A protein and the small-molecule ligand that binds it are described below.
Small molecule (SMILES): CCCCCC(=O)O

Sequence of chain 1.A:
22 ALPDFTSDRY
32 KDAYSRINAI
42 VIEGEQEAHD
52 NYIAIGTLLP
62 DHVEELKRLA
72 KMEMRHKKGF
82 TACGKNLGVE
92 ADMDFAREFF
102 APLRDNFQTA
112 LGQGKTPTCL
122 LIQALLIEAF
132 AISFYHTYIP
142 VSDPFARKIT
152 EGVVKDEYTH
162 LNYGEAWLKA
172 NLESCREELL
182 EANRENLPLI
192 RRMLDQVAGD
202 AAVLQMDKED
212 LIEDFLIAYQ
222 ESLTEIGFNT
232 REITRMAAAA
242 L

Binding-site contacts:
Ligand atom OXT contacts residue GLU129 of chain 1.A at 3.0 Å (salt-bridge).
Ligand atom C6 contacts residue TYR136 of chain 1.A at 3.9 Å (hydrophobic).
Ligand atom C contacts residue ALA49 of chain 1.A at 3.7 Å (hydrophobic).
Ligand atom CB contacts residue ALA132 of chain 1.A at 3.6 Å (hydrophobic).
Ligand atom OXT contacts residue GLU74 of chain 1.A at 3.2 Å (salt-bridge).
Ligand atom CD contacts residue GLY45 of chain 1.A at 3.9 Å.
Ligand atom OXT contacts residue FE1 of chain 1.D at 2.5 Å.
Ligand atom C contacts residue GLU129 of chain 1.A at 3.9 Å.
Ligand atom OXT contacts residue ALA49 of chain 1.A at 3.5 Å.
Ligand atom CG contacts residue ALA132 of chain 1.A at 3.9 Å (hydrophobic).
Ligand atom O contacts residue GLU129 of chain 1.A at 4.2 Å.
Ligand atom CD contacts residue ILE41 of chain 1.A at 4.1 Å (hydrophobic).
Ligand atom CA contacts residue ALA132 of chain 1.A at 4.0 Å (hydrophobic).
Ligand atom CB contacts residue GLU46 of chain 1.A at 4.0 Å.
Ligand atom O contacts residue GLU46 of chain 1.A at 2.7 Å (salt-bridge).
Ligand atom C6 contacts residue PHE131 of chain 1.A at 4.0 Å (hydrophobic).
Ligand atom CG contacts residue GLY45 of chain 1.A at 3.7 Å.
Ligand atom CB contacts residue GLY45 of chain 1.A at 3.8 Å.
Ligand atom C contacts residue GLU74 of chain 1.A at 3.7 Å.
Ligand atom O contacts residue FE1 of chain 1.D at 3.1 Å.
Ligand atom CB contacts residue TYR136 of chain 1.A at 3.8 Å (hydrophobic).
Ligand atom CD contacts residue VAL42 of chain 1.A at 4.1 Å (hydrophobic).
Ligand atom C contacts residue GLU46 of chain 1.A at 3.8 Å.
Ligand atom O contacts residue GLU158 of chain 1.A at 2.8 Å (salt-bridge).
Ligand atom C contacts residue FE1 of chain 1.C at 3.2 Å.
Ligand atom OXT contacts residue FE1 of chain 1.C at 3.7 Å.
Ligand atom CA contacts residue GLY45 of chain 1.A at 3.5 Å.
Ligand atom OXT contacts residue ILE128 of chain 1.A at 4.1 Å.
Ligand atom OXT contacts residue GLN124 of chain 1.A at 3.3 Å (h-bond).
Ligand atom C contacts residue GLU158 of chain 1.A at 3.9 Å.
Ligand atom C contacts residue ALA132 of chain 1.A at 4.0 Å (hydrophobic).
Ligand atom OXT contacts residue GLU158 of chain 1.A at 3.8 Å.
Ligand atom CA contacts residue ALA49 of chain 1.A at 4.1 Å (hydrophobic).
Ligand atom C contacts residue FE1 of chain 1.D at 3.2 Å.
Ligand atom O contacts residue FE1 of chain 1.C at 2.1 Å.
Ligand atom CD contacts residue PHE101 of chain 1.A at 4.0 Å (hydrophobic).
Ligand atom C6 contacts residue ALA132 of chain 1.A at 3.7 Å (hydrophobic).
Ligand atom O contacts residue GLU74 of chain 1.A at 3.0 Å (salt-bridge).
Ligand atom CA contacts residue ILE128 of chain 1.A at 3.5 Å (hydrophobic).
Ligand atom CG contacts residue ILE128 of chain 1.A at 4.0 Å (hydrophobic).